Binding-site contacts:
Ligand atom O5 contacts residue ASN87 of chain 23.C at 2.4 Å (h-bond).
Ligand atom C7 contacts residue ASN87 of chain 23.C at 3.9 Å.
Ligand atom C8 contacts residue ILE155 of chain 23.C at 3.7 Å (hydrophobic).
Ligand atom O7 contacts residue ASN87 of chain 23.C at 4.4 Å.
Ligand atom C5 contacts residue SER79 of chain 23.C at 4.3 Å.
Ligand atom C6 contacts residue SER79 of chain 23.C at 3.6 Å.
Ligand atom C4 contacts residue ASN87 of chain 23.C at 4.2 Å.
Ligand atom C5 contacts residue ASN87 of chain 23.C at 3.7 Å.
Ligand atom O6 contacts residue SER79 of chain 23.C at 2.5 Å (h-bond).
Ligand atom O6 contacts residue LEU91 of chain 23.C at 3.9 Å.
Ligand atom O5 contacts residue SER79 of chain 23.C at 3.8 Å.
Ligand atom C3 contacts residue ASN87 of chain 23.C at 3.8 Å.
Ligand atom C2 contacts residue ASN87 of chain 23.C at 2.5 Å.
Ligand atom C1 contacts residue ASN87 of chain 23.C at 1.4 Å.
Ligand atom N2 contacts residue ASN87 of chain 23.C at 2.9 Å (h-bond).

Sequence of chain 23.C:
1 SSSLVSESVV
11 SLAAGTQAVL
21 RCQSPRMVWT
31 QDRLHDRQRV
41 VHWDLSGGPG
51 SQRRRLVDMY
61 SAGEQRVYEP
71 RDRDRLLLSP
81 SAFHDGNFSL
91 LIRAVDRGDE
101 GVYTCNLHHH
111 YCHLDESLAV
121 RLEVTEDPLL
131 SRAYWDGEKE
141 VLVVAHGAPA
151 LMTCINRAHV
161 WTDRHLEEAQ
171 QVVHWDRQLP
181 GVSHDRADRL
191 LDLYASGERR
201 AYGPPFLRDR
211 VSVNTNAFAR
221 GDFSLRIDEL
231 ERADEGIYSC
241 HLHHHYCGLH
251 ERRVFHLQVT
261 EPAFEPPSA

A small-molecule ligand and the protein it binds are described below.
Small molecule (SMILES): CC(=O)N[C@@H]1[C@@H](O)[C@H](O)[C@@H](CO)O[C@H]1O